This small molecule binds to this protein.
Small molecule (SMILES): COc1cc(C(=O)NC2CC[NH+](C)CC2)ccc1Nc1ncc(C(F)(F)F)c(Oc2cccc3c2C(=O)CC3)n1

Binding-site contacts:
Ligand atom O35 contacts residue CYS94 of chain 1.A at 3.1 Å (h-bond).
Ligand atom C29 contacts residue ILE20 of chain 1.A at 3.6 Å (hydrophobic).
Ligand atom C30 contacts residue ILE20 of chain 1.A at 3.7 Å (hydrophobic).
Ligand atom N8 contacts residue LEU93 of chain 1.A at 3.7 Å.
Ligand atom C14 contacts residue ARG142 of chain 1.A at 3.5 Å.
Ligand atom C36 contacts residue THR95 of chain 1.A at 3.3 Å.
Ligand atom C33 contacts residue GLY97 of chain 1.A at 3.6 Å.
Ligand atom C37 contacts residue GLU98 of chain 1.A at 3.7 Å.
Ligand atom C26 contacts residue GLU98 of chain 1.A at 3.3 Å.
Ligand atom C31 contacts residue ILE20 of chain 1.A at 3.6 Å (hydrophobic).
Ligand atom N2 contacts residue CYS94 of chain 1.A at 3.0 Å (h-bond).
Ligand atom N27 contacts residue GLU98 of chain 1.A at 3.3 Å (salt-bridge).
Ligand atom C6 contacts residue ALA44 of chain 1.A at 3.6 Å (hydrophobic).
Ligand atom N4 contacts residue LEU145 of chain 1.A at 3.7 Å.
Ligand atom O40 contacts residue GLY155 of chain 1.A at 3.3 Å.
Ligand atom F10 contacts residue MET91 of chain 1.A at 3.1 Å.
Ligand atom O35 contacts residue LEU93 of chain 1.A at 3.5 Å.
Ligand atom O40 contacts residue LEU145 of chain 1.A at 3.6 Å.
Ligand atom C6 contacts residue LEU145 of chain 1.A at 3.5 Å (hydrophobic).
Ligand atom C18 contacts residue GLU98 of chain 1.A at 3.7 Å.
Ligand atom F11 contacts residue LEU159 of chain 1.A at 3.5 Å.
Ligand atom F11 contacts residue ALA44 of chain 1.A at 3.6 Å.
Ligand atom F10 contacts residue ALA44 of chain 1.A at 3.7 Å.
Ligand atom N8 contacts residue CYS94 of chain 1.A at 3.1 Å (h-bond).
Ligand atom C29 contacts residue GLU98 of chain 1.A at 3.5 Å.
Ligand atom C15 contacts residue LEU159 of chain 1.A at 3.6 Å (hydrophobic).
Ligand atom O13 contacts residue LEU159 of chain 1.A at 3.4 Å.
Ligand atom C32 contacts residue GLY97 of chain 1.A at 3.6 Å.
Ligand atom F12 contacts residue ASP156 of chain 1.A at 3.3 Å.
Ligand atom C5 contacts residue LEU145 of chain 1.A at 3.6 Å (hydrophobic).
Ligand atom N8 contacts residue LEU145 of chain 1.A at 3.7 Å.
Ligand atom C7 contacts residue ALA44 of chain 1.A at 3.5 Å (hydrophobic).
Ligand atom C7 contacts residue GLU92 of chain 1.A at 3.3 Å.
Ligand atom N4 contacts residue ILE20 of chain 1.A at 3.6 Å.
Ligand atom C17 contacts residue ILE20 of chain 1.A at 3.6 Å (hydrophobic).
Ligand atom N27 contacts residue ILE20 of chain 1.A at 3.0 Å (h-bond).
Ligand atom C7 contacts residue LEU145 of chain 1.A at 3.6 Å (hydrophobic).
Ligand atom C36 contacts residue GLN30 of chain 1.A at 3.5 Å.
Ligand atom O40 contacts residue ASP156 of chain 1.A at 2.9 Å (salt-bridge).
Ligand atom F10 contacts residue GLU92 of chain 1.A at 3.1 Å.

Sequence of chain 1.A:
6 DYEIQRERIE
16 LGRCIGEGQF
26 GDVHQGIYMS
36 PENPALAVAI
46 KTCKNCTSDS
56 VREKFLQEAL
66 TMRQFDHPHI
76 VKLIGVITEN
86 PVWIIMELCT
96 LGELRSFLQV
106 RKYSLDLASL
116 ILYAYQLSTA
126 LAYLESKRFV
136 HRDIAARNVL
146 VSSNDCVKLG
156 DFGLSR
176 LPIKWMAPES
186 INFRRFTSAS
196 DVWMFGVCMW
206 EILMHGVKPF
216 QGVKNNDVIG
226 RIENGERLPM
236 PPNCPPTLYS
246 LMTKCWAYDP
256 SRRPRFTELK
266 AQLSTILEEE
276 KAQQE